Binding-site contacts:
Ligand atom O35 contacts residue CYS215 of chain 1.A at 3.2 Å (h-bond).
Ligand atom O34 contacts residue GLY220 of chain 1.A at 2.8 Å.
Ligand atom O36 contacts residue ALA217 of chain 1.A at 3.2 Å.
Ligand atom C22 contacts residue THR263 of chain 1.A at 3.5 Å.
Ligand atom C19 contacts residue GLY220 of chain 1.A at 3.7 Å.
Ligand atom C3 contacts residue ALA217 of chain 1.A at 3.9 Å (hydrophobic).
Ligand atom O35 contacts residue ALA217 of chain 1.A at 2.6 Å (h-bond).
Ligand atom C22 contacts residue GLN262 of chain 1.A at 4.0 Å.
Ligand atom O36 contacts residue CYS215 of chain 1.A at 3.4 Å (h-bond).
Ligand atom C25 contacts residue GLN266 of chain 1.A at 4.0 Å.
Ligand atom O35 contacts residue GLY218 of chain 1.A at 3.8 Å.
Ligand atom C5 contacts residue VAL49 of chain 1.A at 3.9 Å (hydrophobic).
Ligand atom C30 contacts residue GLY220 of chain 1.A at 3.5 Å.
Ligand atom C6 contacts residue GLN262 of chain 1.A at 3.4 Å.
Ligand atom C5 contacts residue GLN262 of chain 1.A at 3.2 Å.
Ligand atom O34 contacts residue GLN266 of chain 1.A at 3.4 Å (h-bond).
Ligand atom C3 contacts residue TYR46 of chain 1.A at 3.6 Å (hydrophobic).
Ligand atom C13 contacts residue TYR46 of chain 1.A at 3.5 Å (hydrophobic).
Ligand atom C14 contacts residue TYR46 of chain 1.A at 3.0 Å (hydrophobic).
Ligand atom C1 contacts residue ALA217 of chain 1.A at 3.8 Å (hydrophobic).
Ligand atom C23 contacts residue THR263 of chain 1.A at 3.4 Å.
Ligand atom C5 contacts residue ALA217 of chain 1.A at 3.7 Å (hydrophobic).
Ligand atom O32 contacts residue ARG221 of chain 1.A at 2.9 Å (salt-bridge).
Ligand atom O33 contacts residue ARG221 of chain 1.A at 2.8 Å (salt-bridge).
Ligand atom C6 contacts residue ALA217 of chain 1.A at 3.7 Å (hydrophobic).
Ligand atom O36 contacts residue GLY220 of chain 1.A at 2.6 Å (h-bond).
Ligand atom O35 contacts residue SER216 of chain 1.A at 3.2 Å (h-bond).
Ligand atom C2 contacts residue ALA217 of chain 1.A at 3.9 Å (hydrophobic).
Ligand atom C30 contacts residue ALA217 of chain 1.A at 3.5 Å (hydrophobic).
Ligand atom O36 contacts residue GLY218 of chain 1.A at 3.5 Å (h-bond).
Ligand atom C4 contacts residue VAL49 of chain 1.A at 3.6 Å (hydrophobic).
Ligand atom C21 contacts residue GLN262 of chain 1.A at 3.7 Å.
Ligand atom C30 contacts residue CYS215 of chain 1.A at 3.4 Å (hydrophobic).
Ligand atom C2 contacts residue TYR46 of chain 1.A at 3.8 Å (hydrophobic).
Ligand atom C5 contacts residue ILE219 of chain 1.A at 3.9 Å (hydrophobic).
Ligand atom O32 contacts residue TRP179 of chain 1.A at 3.6 Å (h-bond).
Ligand atom O34 contacts residue ARG221 of chain 1.A at 3.1 Å (salt-bridge).
Ligand atom C4 contacts residue ALA217 of chain 1.A at 3.8 Å (hydrophobic).
Ligand atom O36 contacts residue ILE219 of chain 1.A at 3.1 Å (h-bond).
Ligand atom C31 contacts residue ARG221 of chain 1.A at 3.2 Å.

This protein binds this small molecule.
Small molecule (SMILES): O=C(O)C(=O)N(c1ccccc1C(=O)O)c1cccc2ccccc12

Sequence of chain 1.A:
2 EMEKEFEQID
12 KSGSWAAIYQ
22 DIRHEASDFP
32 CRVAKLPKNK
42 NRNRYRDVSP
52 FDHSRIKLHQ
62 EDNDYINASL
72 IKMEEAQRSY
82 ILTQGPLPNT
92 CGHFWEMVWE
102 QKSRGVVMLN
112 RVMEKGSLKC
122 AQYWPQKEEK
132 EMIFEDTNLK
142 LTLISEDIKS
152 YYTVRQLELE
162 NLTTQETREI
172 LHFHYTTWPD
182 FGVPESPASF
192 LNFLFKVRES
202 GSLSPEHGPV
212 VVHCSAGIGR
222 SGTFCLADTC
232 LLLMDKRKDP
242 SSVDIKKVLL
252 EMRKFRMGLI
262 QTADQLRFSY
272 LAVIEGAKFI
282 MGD